The protein below binds the small molecule below.
Small molecule (SMILES): Nc1ncnc2c1ncn2[C@@H]1O[C@H](COP(=O)(O)OP(=O)(O)OP(O)(O)=S)[C@@H](O)[C@H]1O

Binding-site contacts:
Ligand atom N6 contacts residue VAL52 of chain 1.D at 3.5 Å.
Ligand atom C8 contacts residue GLY83 of chain 1.D at 3.5 Å.
Ligand atom N1 contacts residue ALA53 of chain 1.D at 3.1 Å (h-bond).
Ligand atom O3' contacts residue VAL41 of chain 1.D at 3.5 Å (h-bond).
Ligand atom PB contacts residue GLY81 of chain 1.D at 3.7 Å.
Ligand atom N1 contacts residue VAL52 of chain 1.D at 3.5 Å.
Ligand atom O3B contacts residue GLY81 of chain 1.D at 2.8 Å (h-bond).
Ligand atom C6 contacts residue ALA53 of chain 1.D at 3.5 Å (hydrophobic).
Ligand atom O1B contacts residue GLY81 of chain 1.D at 3.3 Å.
Ligand atom O2' contacts residue ARG45 of chain 1.D at 3.4 Å.
Ligand atom O1A contacts residue SER86 of chain 1.D at 3.0 Å (h-bond).
Ligand atom O1A contacts residue GLY83 of chain 1.D at 3.3 Å.
Ligand atom O3G contacts residue THR85 of chain 1.D at 3.4 Å (h-bond).
Ligand atom O1B contacts residue LYS84 of chain 1.D at 3.4 Å (salt-bridge).
Ligand atom N3 contacts residue ARG210 of chain 1.D at 3.1 Å (salt-bridge).
Ligand atom O3G contacts residue MG1 of chain 1.O at 2.1 Å.
Ligand atom O2B contacts residue THR85 of chain 1.D at 2.6 Å (h-bond).
Ligand atom O2B contacts residue MG1 of chain 1.O at 3.2 Å.
Ligand atom N7 contacts residue GLY83 of chain 1.D at 3.4 Å (h-bond).
Ligand atom O2G contacts residue ARG239 of chain 1.D at 3.0 Å (salt-bridge).
Ligand atom O3' contacts residue ILE242 of chain 1.D at 3.6 Å.
Ligand atom O2' contacts residue PRO46 of chain 1.D at 3.3 Å.
Ligand atom O1A contacts residue LYS84 of chain 1.D at 3.4 Å (salt-bridge).
Ligand atom S1G contacts residue PRO80 of chain 1.D at 3.7 Å.
Ligand atom C8 contacts residue THR82 of chain 1.D at 3.7 Å.
Ligand atom O1A contacts residue THR85 of chain 1.D at 3.4 Å (h-bond).
Ligand atom O2A contacts residue ARG45 of chain 1.D at 2.9 Å (salt-bridge).
Ligand atom O1B contacts residue GLY83 of chain 1.D at 2.9 Å (h-bond).
Ligand atom S1G contacts residue LYS84 of chain 1.D at 2.8 Å (salt-bridge).
Ligand atom C6 contacts residue VAL52 of chain 1.D at 3.6 Å (hydrophobic).
Ligand atom C2 contacts residue PRO46 of chain 1.D at 3.6 Å (hydrophobic).
Ligand atom O2' contacts residue ARG210 of chain 1.D at 3.3 Å (salt-bridge).
Ligand atom N7 contacts residue THR82 of chain 1.D at 3.2 Å.
Ligand atom PG contacts residue MG1 of chain 1.O at 3.7 Å.
Ligand atom N6 contacts residue ALA53 of chain 1.D at 2.4 Å (h-bond).
Ligand atom C1' contacts residue ARG210 of chain 1.D at 3.6 Å.
Ligand atom C5' contacts residue ARG239 of chain 1.D at 3.7 Å.
Ligand atom C2 contacts residue ARG210 of chain 1.D at 3.3 Å.
Ligand atom O1B contacts residue THR82 of chain 1.D at 2.8 Å (h-bond).
Ligand atom N7 contacts residue LEU202 of chain 1.D at 3.5 Å.

Sequence of chain 1.D:
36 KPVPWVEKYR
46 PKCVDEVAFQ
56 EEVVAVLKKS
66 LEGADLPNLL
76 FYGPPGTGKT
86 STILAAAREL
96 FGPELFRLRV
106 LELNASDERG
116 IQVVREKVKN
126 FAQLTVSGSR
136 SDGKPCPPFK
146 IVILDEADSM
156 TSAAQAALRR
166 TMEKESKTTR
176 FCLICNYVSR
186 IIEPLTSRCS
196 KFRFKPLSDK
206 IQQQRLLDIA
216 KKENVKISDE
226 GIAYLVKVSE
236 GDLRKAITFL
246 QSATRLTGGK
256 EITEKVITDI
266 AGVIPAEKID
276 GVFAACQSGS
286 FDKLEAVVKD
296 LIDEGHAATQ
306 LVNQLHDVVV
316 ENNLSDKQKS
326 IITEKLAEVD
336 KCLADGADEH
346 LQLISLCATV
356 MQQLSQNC